This protein binds this small molecule.
Small molecule (SMILES): COc1cc2c(c(OC)c1OC)-c1ccc(SC)c(=O)cc1[C@H](NC(C)=O)CC2

Sequence of chain 1.B:
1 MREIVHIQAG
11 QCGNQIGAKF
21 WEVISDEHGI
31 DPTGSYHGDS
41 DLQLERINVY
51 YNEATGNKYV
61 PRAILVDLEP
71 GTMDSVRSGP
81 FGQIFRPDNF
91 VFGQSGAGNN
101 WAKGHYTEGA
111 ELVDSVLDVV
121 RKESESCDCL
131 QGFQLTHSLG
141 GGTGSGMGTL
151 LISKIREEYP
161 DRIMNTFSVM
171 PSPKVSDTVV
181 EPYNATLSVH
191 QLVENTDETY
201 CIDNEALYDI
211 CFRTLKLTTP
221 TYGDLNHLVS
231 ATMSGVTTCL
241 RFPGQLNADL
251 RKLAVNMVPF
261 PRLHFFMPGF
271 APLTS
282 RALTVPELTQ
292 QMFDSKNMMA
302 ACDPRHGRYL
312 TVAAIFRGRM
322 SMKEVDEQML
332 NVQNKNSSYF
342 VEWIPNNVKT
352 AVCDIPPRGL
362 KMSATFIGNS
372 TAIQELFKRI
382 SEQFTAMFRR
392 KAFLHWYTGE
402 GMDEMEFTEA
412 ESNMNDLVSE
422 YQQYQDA

Sequence of chain 1.A:
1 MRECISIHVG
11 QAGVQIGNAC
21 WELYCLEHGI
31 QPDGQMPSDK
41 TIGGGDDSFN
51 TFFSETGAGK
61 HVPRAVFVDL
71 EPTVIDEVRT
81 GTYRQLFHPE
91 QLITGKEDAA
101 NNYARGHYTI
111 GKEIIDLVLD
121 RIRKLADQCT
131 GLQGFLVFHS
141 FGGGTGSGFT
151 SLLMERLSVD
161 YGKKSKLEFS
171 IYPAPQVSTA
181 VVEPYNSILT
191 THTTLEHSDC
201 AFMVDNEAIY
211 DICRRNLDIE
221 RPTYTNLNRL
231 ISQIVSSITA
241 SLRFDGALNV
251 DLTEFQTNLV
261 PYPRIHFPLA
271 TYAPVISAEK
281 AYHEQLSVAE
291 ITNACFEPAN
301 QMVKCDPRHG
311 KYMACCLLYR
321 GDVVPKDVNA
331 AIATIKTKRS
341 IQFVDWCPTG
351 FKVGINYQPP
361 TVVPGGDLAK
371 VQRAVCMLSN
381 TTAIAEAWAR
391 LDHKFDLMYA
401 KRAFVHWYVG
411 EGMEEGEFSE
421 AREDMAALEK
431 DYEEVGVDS

Binding-site contacts:
Ligand atom CAP contacts residue LEU253 of chain 1.B at 3.5 Å (hydrophobic).
Ligand atom CAG contacts residue ASN256 of chain 1.B at 3.1 Å.
Ligand atom CAJ contacts residue LEU246 of chain 1.B at 3.4 Å (hydrophobic).
Ligand atom OAN contacts residue LEU253 of chain 1.B at 3.5 Å.
Ligand atom CBC contacts residue VAL181 of chain 1.A at 3.5 Å (hydrophobic).
Ligand atom CAM contacts residue CYS239 of chain 1.B at 3.5 Å (hydrophobic).
Ligand atom CAL contacts residue THR179 of chain 1.A at 3.3 Å.
Ligand atom CAF contacts residue ASN247 of chain 1.B at 3.5 Å.
Ligand atom CAU contacts residue ASN256 of chain 1.B at 3.5 Å.
Ligand atom SBB contacts residue VAL313 of chain 1.B at 3.2 Å (h-bond).
Ligand atom CAH contacts residue ASN256 of chain 1.B at 3.4 Å.
Ligand atom OAW contacts residue LEU253 of chain 1.B at 3.4 Å.
Ligand atom OAB contacts residue CYS239 of chain 1.B at 3.2 Å.
Ligand atom CAT contacts residue LYS350 of chain 1.B at 3.7 Å.
Ligand atom CBA contacts residue ALA314 of chain 1.B at 3.4 Å (hydrophobic).
Ligand atom CAL contacts residue SER178 of chain 1.A at 3.4 Å.
Ligand atom CAL contacts residue LEU246 of chain 1.B at 3.2 Å (hydrophobic).
Ligand atom NAI contacts residue LEU246 of chain 1.B at 3.5 Å.
Ligand atom CAM contacts residue ILE316 of chain 1.B at 3.7 Å (hydrophobic).
Ligand atom CAJ contacts residue THR179 of chain 1.A at 3.3 Å.
Ligand atom CAU contacts residue LYS350 of chain 1.B at 3.2 Å.
Ligand atom OAV contacts residue VAL181 of chain 1.A at 3.4 Å (h-bond).
Ligand atom SBB contacts residue ASN348 of chain 1.B at 3.2 Å (h-bond).
Ligand atom CAA contacts residue ALA248 of chain 1.B at 3.6 Å (hydrophobic).
Ligand atom CAF contacts residue LEU246 of chain 1.B at 3.7 Å (hydrophobic).
Ligand atom CAA contacts residue ASP249 of chain 1.B at 3.4 Å.
Ligand atom CAT contacts residue ASN256 of chain 1.B at 3.3 Å.
Ligand atom OAV contacts residue LYS350 of chain 1.B at 3.2 Å.
Ligand atom OAK contacts residue LYS350 of chain 1.B at 3.2 Å.
Ligand atom OAB contacts residue ALA248 of chain 1.B at 3.1 Å.
Ligand atom CAA contacts residue LEU240 of chain 1.B at 3.5 Å (hydrophobic).
Ligand atom CBC contacts residue ASN256 of chain 1.B at 3.2 Å.
Ligand atom OAK contacts residue LEU246 of chain 1.B at 3.4 Å.
Ligand atom CAD contacts residue ASN247 of chain 1.B at 3.7 Å.
Ligand atom OAV contacts residue ASN256 of chain 1.B at 3.5 Å (h-bond).
Ligand atom OAW contacts residue ALA314 of chain 1.B at 3.4 Å.
Ligand atom CAE contacts residue LEU246 of chain 1.B at 3.6 Å (hydrophobic).
Ligand atom NAI contacts residue THR179 of chain 1.A at 3.3 Å (h-bond).
Ligand atom CAZ contacts residue LYS350 of chain 1.B at 3.5 Å.
Ligand atom CAO contacts residue LEU253 of chain 1.B at 3.6 Å (hydrophobic).